Binding-site contacts:
Ligand atom C6 contacts residue ASN18 of chain 1.B at 3.2 Å.
Ligand atom C5 contacts residue ASN18 of chain 1.B at 2.5 Å.
Ligand atom C7 contacts residue ASN18 of chain 1.B at 3.5 Å.
Ligand atom C1 contacts residue ASN18 of chain 1.B at 1.4 Å.
Ligand atom O5 contacts residue ASN18 of chain 1.B at 1.1 Å (h-bond).
Ligand atom C8 contacts residue THR25 of chain 1.B at 4.5 Å.
Ligand atom C3 contacts residue ASN18 of chain 1.B at 3.6 Å.
Ligand atom O6 contacts residue ASN18 of chain 1.B at 4.1 Å.
Ligand atom N2 contacts residue ASN18 of chain 1.B at 3.5 Å (h-bond).
Ligand atom C1 contacts residue THR25 of chain 1.B at 3.9 Å.
Ligand atom C4 contacts residue ASN18 of chain 1.B at 3.3 Å.
Ligand atom C2 contacts residue THR25 of chain 1.B at 4.3 Å.
Ligand atom O3 contacts residue ASN18 of chain 1.B at 4.5 Å.
Ligand atom N2 contacts residue THR25 of chain 1.B at 4.2 Å.
Ligand atom C2 contacts residue ASN18 of chain 1.B at 2.9 Å.
Ligand atom C7 contacts residue THR25 of chain 1.B at 4.2 Å.
Ligand atom O7 contacts residue ASN18 of chain 1.B at 2.8 Å (h-bond).

Sequence of chain 1.B:
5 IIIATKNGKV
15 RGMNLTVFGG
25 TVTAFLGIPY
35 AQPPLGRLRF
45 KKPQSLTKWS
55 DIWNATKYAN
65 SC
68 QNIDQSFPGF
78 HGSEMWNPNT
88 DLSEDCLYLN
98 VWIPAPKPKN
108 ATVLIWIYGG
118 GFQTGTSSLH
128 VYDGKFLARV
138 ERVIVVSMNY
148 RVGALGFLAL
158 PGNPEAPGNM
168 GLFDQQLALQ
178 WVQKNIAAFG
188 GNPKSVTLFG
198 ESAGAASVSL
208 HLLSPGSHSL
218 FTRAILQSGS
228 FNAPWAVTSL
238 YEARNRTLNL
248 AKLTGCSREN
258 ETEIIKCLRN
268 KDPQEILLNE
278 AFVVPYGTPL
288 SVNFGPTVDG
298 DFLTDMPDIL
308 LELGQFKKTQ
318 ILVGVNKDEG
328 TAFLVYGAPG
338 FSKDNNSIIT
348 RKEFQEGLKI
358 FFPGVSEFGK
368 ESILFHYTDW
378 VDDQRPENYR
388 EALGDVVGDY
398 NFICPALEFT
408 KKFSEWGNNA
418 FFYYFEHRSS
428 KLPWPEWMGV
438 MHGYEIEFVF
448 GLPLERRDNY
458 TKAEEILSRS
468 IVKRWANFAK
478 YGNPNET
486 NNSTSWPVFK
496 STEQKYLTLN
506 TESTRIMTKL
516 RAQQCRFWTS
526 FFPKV

The protein below binds the small molecule below.
Small molecule (SMILES): CC(=O)N[C@@H]1[C@@H](O)[C@H](O)[C@@H](CO)O[C@H]1O